Binding-site contacts:
Ligand atom C7 contacts residue ASP527 of chain 1.A at 4.4 Å.
Ligand atom C3 contacts residue SER404 of chain 1.A at 3.4 Å.
Ligand atom C5 contacts residue ASN530 of chain 1.A at 3.6 Å.
Ligand atom C1 contacts residue ASN530 of chain 1.A at 1.4 Å.
Ligand atom C3 contacts residue ASN530 of chain 1.A at 3.8 Å.
Ligand atom O7 contacts residue ASN530 of chain 1.A at 3.3 Å (h-bond).
Ligand atom C8 contacts residue HIS401 of chain 1.A at 3.8 Å.
Ligand atom C8 contacts residue SER529 of chain 1.A at 3.7 Å.
Ligand atom C7 contacts residue SER404 of chain 1.A at 3.6 Å.
Ligand atom C7 contacts residue ASN530 of chain 1.A at 3.3 Å.
Ligand atom C7 contacts residue SER529 of chain 1.A at 4.3 Å.
Ligand atom N2 contacts residue ASN530 of chain 1.A at 2.9 Å (h-bond).
Ligand atom O7 contacts residue SER404 of chain 1.A at 4.2 Å.
Ligand atom C8 contacts residue ASP527 of chain 1.A at 3.3 Å.
Ligand atom O5 contacts residue ASN530 of chain 1.A at 2.3 Å (h-bond).
Ligand atom O3 contacts residue SER404 of chain 1.A at 2.3 Å (h-bond).
Ligand atom C2 contacts residue SER404 of chain 1.A at 3.8 Å.
Ligand atom C2 contacts residue ASN530 of chain 1.A at 2.4 Å.
Ligand atom C8 contacts residue ASN530 of chain 1.A at 4.5 Å.
Ligand atom N2 contacts residue SER404 of chain 1.A at 3.3 Å (h-bond).
Ligand atom C4 contacts residue ASN530 of chain 1.A at 4.2 Å.
Ligand atom C8 contacts residue SER404 of chain 1.A at 3.9 Å.

Sequence of chain 1.A:
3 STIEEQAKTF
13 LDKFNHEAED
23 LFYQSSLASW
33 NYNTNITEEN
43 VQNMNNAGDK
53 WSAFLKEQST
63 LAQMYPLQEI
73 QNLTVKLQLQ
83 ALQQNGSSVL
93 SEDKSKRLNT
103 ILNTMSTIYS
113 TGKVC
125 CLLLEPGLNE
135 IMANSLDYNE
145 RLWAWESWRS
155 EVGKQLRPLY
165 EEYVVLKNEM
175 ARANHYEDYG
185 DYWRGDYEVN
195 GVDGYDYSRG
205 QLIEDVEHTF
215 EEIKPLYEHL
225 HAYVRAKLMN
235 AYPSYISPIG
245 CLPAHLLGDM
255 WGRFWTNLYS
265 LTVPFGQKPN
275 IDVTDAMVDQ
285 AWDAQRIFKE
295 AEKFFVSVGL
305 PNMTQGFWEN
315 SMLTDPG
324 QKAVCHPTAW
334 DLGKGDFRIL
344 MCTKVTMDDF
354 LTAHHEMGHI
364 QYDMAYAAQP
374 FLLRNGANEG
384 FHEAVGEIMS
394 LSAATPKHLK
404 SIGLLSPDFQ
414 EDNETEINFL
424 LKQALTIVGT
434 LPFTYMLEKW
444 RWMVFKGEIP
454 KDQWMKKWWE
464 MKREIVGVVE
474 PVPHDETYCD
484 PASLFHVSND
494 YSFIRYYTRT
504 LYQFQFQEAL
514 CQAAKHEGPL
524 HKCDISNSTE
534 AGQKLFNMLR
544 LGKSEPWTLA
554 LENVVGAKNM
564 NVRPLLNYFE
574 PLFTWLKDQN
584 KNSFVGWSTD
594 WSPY

The small molecule below binds the protein below.
Small molecule (SMILES): CC(=O)N[C@@H]1[C@@H](O)[C@H](O)[C@@H](CO)O[C@H]1O